Binding-site contacts:
Ligand atom NH2 contacts residue ARG60 of chain 1.B at 3.2 Å (salt-bridge).
Ligand atom CA contacts residue ASN224 of chain 1.B at 3.9 Å.
Ligand atom C contacts residue ASN173 of chain 1.B at 3.7 Å.
Ligand atom CA contacts residue ASN224 of chain 1.B at 3.5 Å.
Ligand atom C contacts residue LEU172 of chain 1.B at 3.6 Å (hydrophobic).
Ligand atom C contacts residue ASN224 of chain 1.B at 3.9 Å.
Ligand atom O contacts residue LEU172 of chain 1.B at 3.7 Å.
Ligand atom O2P contacts residue ARG56 of chain 1.B at 2.9 Å (salt-bridge).
Ligand atom N contacts residue ASN224 of chain 1.B at 2.9 Å (h-bond).
Ligand atom O1P contacts residue ARG127 of chain 1.B at 3.0 Å (salt-bridge).
Ligand atom CB contacts residue ASN224 of chain 1.B at 4.0 Å.
Ligand atom O contacts residue VAL176 of chain 1.B at 3.4 Å.
Ligand atom P contacts residue TYR128 of chain 1.B at 4.0 Å.
Ligand atom O contacts residue LEU227 of chain 1.B at 3.9 Å.
Ligand atom P contacts residue ARG56 of chain 1.B at 3.9 Å.
Ligand atom NH1 contacts residue ARG60 of chain 1.B at 3.8 Å.
Ligand atom O contacts residue ASN173 of chain 1.B at 3.8 Å.
Ligand atom P contacts residue ARG127 of chain 1.B at 3.9 Å.
Ligand atom C contacts residue LEU227 of chain 1.B at 3.9 Å (hydrophobic).
Ligand atom CB contacts residue ASN173 of chain 1.B at 3.5 Å.
Ligand atom O2P contacts residue TYR128 of chain 1.B at 4.0 Å.
Ligand atom N contacts residue LEU172 of chain 1.B at 3.6 Å.
Ligand atom O3P contacts residue ARG56 of chain 1.B at 3.0 Å (salt-bridge).
Ligand atom O3P contacts residue ARG127 of chain 1.B at 3.0 Å (salt-bridge).
Ligand atom N contacts residue LEU227 of chain 1.B at 3.7 Å.
Ligand atom N contacts residue ASN173 of chain 1.B at 3.0 Å (h-bond).
Ligand atom CZ contacts residue ARG60 of chain 1.B at 3.6 Å.
Ligand atom OG contacts residue TRP228 of chain 1.B at 3.5 Å (h-bond).
Ligand atom O contacts residue LYS120 of chain 1.B at 3.0 Å (salt-bridge).
Ligand atom C contacts residue ASN224 of chain 1.B at 3.7 Å.
Ligand atom CA contacts residue LEU172 of chain 1.B at 3.8 Å (hydrophobic).
Ligand atom OG contacts residue LYS49 of chain 1.B at 3.1 Å.
Ligand atom OG contacts residue GLU180 of chain 1.B at 3.4 Å (salt-bridge).
Ligand atom O1P contacts residue TYR128 of chain 1.B at 2.8 Å (h-bond).
Ligand atom O2P contacts residue LYS49 of chain 1.B at 3.3 Å (salt-bridge).
Ligand atom CB contacts residue LEU220 of chain 1.B at 3.8 Å (hydrophobic).
Ligand atom O contacts residue ASN224 of chain 1.B at 2.9 Å (h-bond).
Ligand atom O1P contacts residue LYS49 of chain 1.B at 3.8 Å.
Ligand atom CB contacts residue GLU180 of chain 1.B at 3.8 Å.
Ligand atom CA contacts residue ASN173 of chain 1.B at 3.5 Å.

The protein below binds the small molecule below.
Small molecule (SMILES): C[C@H](NC(=O)[C@H](CO)NC(=O)[C@@H](N)CCCN=C(N)N)C(=O)N[C@@H](COP(=O)(O)O)C(=O)N[C@@H](Cc1ccccc1)C(=O)N[C@H](C=O)CO

Sequence of chain 1.B:
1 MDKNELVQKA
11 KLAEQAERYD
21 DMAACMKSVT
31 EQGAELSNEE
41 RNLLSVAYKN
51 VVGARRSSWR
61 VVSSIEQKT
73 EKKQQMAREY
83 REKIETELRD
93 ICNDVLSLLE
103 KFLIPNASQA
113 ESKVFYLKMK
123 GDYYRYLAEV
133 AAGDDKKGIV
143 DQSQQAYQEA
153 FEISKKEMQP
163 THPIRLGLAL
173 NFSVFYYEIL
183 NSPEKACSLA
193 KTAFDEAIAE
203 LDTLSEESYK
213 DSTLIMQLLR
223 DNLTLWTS